Sequence of chain 6.A:
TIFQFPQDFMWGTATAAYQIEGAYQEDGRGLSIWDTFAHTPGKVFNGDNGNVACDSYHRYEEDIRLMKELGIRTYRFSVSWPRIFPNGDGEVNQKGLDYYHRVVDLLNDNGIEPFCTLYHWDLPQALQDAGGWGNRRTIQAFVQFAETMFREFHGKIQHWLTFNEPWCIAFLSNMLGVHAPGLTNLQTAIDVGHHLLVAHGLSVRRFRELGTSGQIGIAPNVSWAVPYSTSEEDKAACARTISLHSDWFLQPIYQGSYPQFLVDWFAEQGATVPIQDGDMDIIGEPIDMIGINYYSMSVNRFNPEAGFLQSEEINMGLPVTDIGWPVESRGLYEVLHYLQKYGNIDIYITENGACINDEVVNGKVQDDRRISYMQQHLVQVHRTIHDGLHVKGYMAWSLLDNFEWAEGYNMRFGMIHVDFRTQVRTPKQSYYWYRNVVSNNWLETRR

A small-molecule ligand and the protein it binds are described below.
Small molecule (SMILES): OC[C@H]1O[C@H](O)[C@H](F)[C@@H](O)[C@@H]1O

Binding-site contacts:
Ligand atom O4 contacts residue GLU404 of chain 6.A at 2.7 Å (salt-bridge).
Ligand atom O3 contacts residue GLN19 of chain 6.A at 2.6 Å (h-bond).
Ligand atom C4 contacts residue GLU404 of chain 6.A at 3.7 Å.
Ligand atom C4 contacts residue TRP397 of chain 6.A at 3.9 Å (hydrophobic).
Ligand atom O6 contacts residue TRP325 of chain 6.A at 3.5 Å.
Ligand atom O3 contacts residue GLU351 of chain 6.A at 3.9 Å.
Ligand atom C4 contacts residue GLU351 of chain 6.A at 3.4 Å.
Ligand atom F2 contacts residue ASN164 of chain 6.A at 2.8 Å.
Ligand atom F2 contacts residue HIS120 of chain 6.A at 3.0 Å.
Ligand atom C3 contacts residue HIS120 of chain 6.A at 4.0 Å.
Ligand atom C2 contacts residue GLU165 of chain 6.A at 3.5 Å.
Ligand atom O4 contacts residue TRP405 of chain 6.A at 3.6 Å.
Ligand atom C6 contacts residue GLU404 of chain 6.A at 3.5 Å.
Ligand atom F2 contacts residue GLU351 of chain 6.A at 2.5 Å.
Ligand atom F2 contacts residue ASN293 of chain 6.A at 4.0 Å.
Ligand atom C2 contacts residue HIS120 of chain 6.A at 4.0 Å.
Ligand atom F2 contacts residue GLU165 of chain 6.A at 3.4 Å.
Ligand atom C5 contacts residue TRP397 of chain 6.A at 3.6 Å (hydrophobic).
Ligand atom C1 contacts residue TYR295 of chain 6.A at 3.5 Å (hydrophobic).
Ligand atom C6 contacts residue TYR295 of chain 6.A at 3.1 Å (hydrophobic).
Ligand atom C5 contacts residue GLU351 of chain 6.A at 2.9 Å.
Ligand atom C2 contacts residue GLU351 of chain 6.A at 2.1 Å.
Ligand atom C6 contacts residue PHE413 of chain 6.A at 3.7 Å (hydrophobic).
Ligand atom C1 contacts residue GLU351 of chain 6.A at 1.4 Å.
Ligand atom O3 contacts residue TRP405 of chain 6.A at 2.9 Å (h-bond).
Ligand atom O4 contacts residue GLN19 of chain 6.A at 3.0 Å (h-bond).
Ligand atom C4 contacts residue TRP405 of chain 6.A at 3.7 Å (hydrophobic).
Ligand atom C6 contacts residue TRP397 of chain 6.A at 4.0 Å (hydrophobic).
Ligand atom O5 contacts residue GLU351 of chain 6.A at 2.4 Å (salt-bridge).
Ligand atom O3 contacts residue HIS120 of chain 6.A at 3.0 Å.
Ligand atom C3 contacts residue TRP397 of chain 6.A at 3.6 Å (hydrophobic).
Ligand atom O5 contacts residue TYR295 of chain 6.A at 2.8 Å (h-bond).
Ligand atom O3 contacts residue TRP397 of chain 6.A at 3.8 Å.
Ligand atom C3 contacts residue GLN19 of chain 6.A at 3.7 Å.
Ligand atom O4 contacts residue TRP397 of chain 6.A at 3.3 Å.
Ligand atom C5 contacts residue TYR295 of chain 6.A at 2.9 Å (hydrophobic).
Ligand atom C3 contacts residue GLU351 of chain 6.A at 2.6 Å.
Ligand atom C1 contacts residue GLU165 of chain 6.A at 3.4 Å.
Ligand atom O6 contacts residue GLU404 of chain 6.A at 2.7 Å (salt-bridge).
Ligand atom C3 contacts residue TRP405 of chain 6.A at 3.8 Å (hydrophobic).